Binding-site contacts:
Ligand atom OD contacts residue ASP171 of chain 1.A at 3.4 Å (salt-bridge).
Ligand atom CB contacts residue MET160 of chain 1.A at 4.0 Å (hydrophobic).
Ligand atom O contacts residue TYR179 of chain 1.A at 3.9 Å.
Ligand atom OD contacts residue MET160 of chain 1.A at 4.4 Å.
Ligand atom OD contacts residue ALA170 of chain 1.A at 3.9 Å.
Ligand atom C contacts residue ALA170 of chain 1.A at 3.8 Å (hydrophobic).
Ligand atom O contacts residue ALA175 of chain 1.A at 3.8 Å.
Ligand atom CG contacts residue ARG157 of chain 1.A at 3.4 Å.
Ligand atom C contacts residue IHX1 of chain 1.C at 3.9 Å.
Ligand atom O contacts residue ALA170 of chain 1.A at 3.4 Å.
Ligand atom CG contacts residue TYR179 of chain 1.A at 3.8 Å (hydrophobic).
Ligand atom CG contacts residue ASN158 of chain 1.A at 3.8 Å.
Ligand atom OD contacts residue ARG157 of chain 1.A at 4.4 Å.
Ligand atom C contacts residue MET160 of chain 1.A at 4.3 Å (hydrophobic).
Ligand atom CG contacts residue MET160 of chain 1.A at 3.9 Å (hydrophobic).
Ligand atom C contacts residue TYR179 of chain 1.A at 3.5 Å (hydrophobic).
Ligand atom CA contacts residue MET160 of chain 1.A at 4.0 Å (hydrophobic).
Ligand atom O contacts residue IHX1 of chain 1.C at 3.6 Å.
Ligand atom CA contacts residue IHX1 of chain 1.C at 3.5 Å.
Ligand atom OD contacts residue TYR179 of chain 1.A at 3.6 Å.
Ligand atom C contacts residue ALA175 of chain 1.A at 4.5 Å (hydrophobic).
Ligand atom CB contacts residue IHX1 of chain 1.C at 4.0 Å.
Ligand atom CB contacts residue TYR179 of chain 1.A at 3.6 Å (hydrophobic).
Ligand atom OD contacts residue ASN158 of chain 1.A at 3.9 Å.
Ligand atom O contacts residue ASP171 of chain 1.A at 2.8 Å (salt-bridge).
Ligand atom CA contacts residue TYR179 of chain 1.A at 3.8 Å (hydrophobic).
Ligand atom C contacts residue ASP171 of chain 1.A at 3.5 Å.

The small molecule below binds the protein below.
Small molecule (SMILES): O=C1CCCO1

Sequence of chain 1.A:
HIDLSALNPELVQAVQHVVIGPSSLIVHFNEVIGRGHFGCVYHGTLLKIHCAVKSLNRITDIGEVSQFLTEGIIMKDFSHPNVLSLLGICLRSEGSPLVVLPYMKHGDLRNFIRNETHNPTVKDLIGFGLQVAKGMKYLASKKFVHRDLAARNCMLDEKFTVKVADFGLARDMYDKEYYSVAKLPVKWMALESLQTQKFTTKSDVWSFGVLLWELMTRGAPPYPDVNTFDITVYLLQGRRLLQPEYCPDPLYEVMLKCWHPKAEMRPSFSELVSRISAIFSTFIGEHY